The small molecule below binds the protein below.
Small molecule (SMILES): CC(=O)N[C@H]1[C@H](O[C@H]2[C@H](O)[C@@H](NC(C)=O)CO[C@@H]2CO[C@@H]2O[C@@H](C)[C@@H](O)[C@@H](O)[C@@H]2O)O[C@H](CO)[C@@H](O)[C@@H]1O

Binding-site contacts:
Ligand atom C8 contacts residue GLU155 of chain 1.C at 3.6 Å.
Ligand atom C3 contacts residue ASN154 of chain 1.C at 3.8 Å.
Ligand atom C8 contacts residue ASN154 of chain 1.C at 3.6 Å.
Ligand atom C5 contacts residue ASN154 of chain 1.C at 3.7 Å.
Ligand atom C2 contacts residue ASN154 of chain 1.C at 2.4 Å.
Ligand atom C5 contacts residue ASN154 of chain 1.C at 4.3 Å.
Ligand atom C7 contacts residue ASN154 of chain 1.C at 3.4 Å.
Ligand atom N2 contacts residue ASN154 of chain 1.C at 2.8 Å (h-bond).
Ligand atom C1 contacts residue ASN154 of chain 1.C at 1.4 Å.
Ligand atom C6 contacts residue ASN154 of chain 1.C at 3.8 Å.
Ligand atom O5 contacts residue ASN154 of chain 1.C at 2.4 Å (h-bond).
Ligand atom C4 contacts residue ASN154 of chain 1.C at 4.3 Å.
Ligand atom O7 contacts residue GLU155 of chain 1.C at 3.8 Å.
Ligand atom C7 contacts residue GLU155 of chain 1.C at 4.2 Å.
Ligand atom O7 contacts residue ASN154 of chain 1.C at 3.2 Å (h-bond).

Sequence of chain 1.C:
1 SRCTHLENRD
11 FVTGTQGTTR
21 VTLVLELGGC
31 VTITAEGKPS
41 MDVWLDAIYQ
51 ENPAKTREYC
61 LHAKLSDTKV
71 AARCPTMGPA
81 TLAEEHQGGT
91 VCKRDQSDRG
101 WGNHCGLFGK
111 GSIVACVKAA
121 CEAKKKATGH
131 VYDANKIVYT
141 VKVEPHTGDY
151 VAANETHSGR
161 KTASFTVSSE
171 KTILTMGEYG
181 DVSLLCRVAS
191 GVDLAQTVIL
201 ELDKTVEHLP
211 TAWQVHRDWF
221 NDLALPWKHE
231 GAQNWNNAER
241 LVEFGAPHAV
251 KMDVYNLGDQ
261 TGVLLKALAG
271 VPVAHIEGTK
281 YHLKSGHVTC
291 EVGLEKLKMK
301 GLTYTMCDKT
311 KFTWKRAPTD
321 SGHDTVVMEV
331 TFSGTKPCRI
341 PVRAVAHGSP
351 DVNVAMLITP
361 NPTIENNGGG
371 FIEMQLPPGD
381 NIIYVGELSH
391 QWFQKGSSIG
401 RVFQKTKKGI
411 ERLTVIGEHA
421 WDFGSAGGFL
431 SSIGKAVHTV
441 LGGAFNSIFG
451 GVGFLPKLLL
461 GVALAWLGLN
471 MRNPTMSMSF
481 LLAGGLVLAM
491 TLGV